Sequence of chain 1.A:
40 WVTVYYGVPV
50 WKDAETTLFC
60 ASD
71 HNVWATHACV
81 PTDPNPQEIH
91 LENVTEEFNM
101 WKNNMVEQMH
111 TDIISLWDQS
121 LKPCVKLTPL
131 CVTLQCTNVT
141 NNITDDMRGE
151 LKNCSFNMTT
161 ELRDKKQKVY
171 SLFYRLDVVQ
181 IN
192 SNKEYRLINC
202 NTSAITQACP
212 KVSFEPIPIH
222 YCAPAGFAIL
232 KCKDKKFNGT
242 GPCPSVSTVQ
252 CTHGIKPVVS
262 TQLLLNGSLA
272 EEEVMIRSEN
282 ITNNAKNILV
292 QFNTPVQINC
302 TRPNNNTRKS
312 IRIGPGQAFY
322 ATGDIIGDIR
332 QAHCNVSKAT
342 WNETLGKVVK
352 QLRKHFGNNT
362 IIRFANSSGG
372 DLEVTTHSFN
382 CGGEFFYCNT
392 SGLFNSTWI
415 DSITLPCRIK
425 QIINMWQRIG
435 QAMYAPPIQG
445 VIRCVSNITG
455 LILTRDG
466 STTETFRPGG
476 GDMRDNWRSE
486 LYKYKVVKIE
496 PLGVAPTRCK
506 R

A small-molecule ligand and the protein it binds are described below.
Small molecule (SMILES): CC(=O)N[C@@H]1[C@@H](O)[C@H](O)[C@@H](CO)O[C@H]1O

Binding-site contacts:
Ligand atom C2 contacts residue HIS334 of chain 1.A at 3.9 Å.
Ligand atom C8 contacts residue CYS301 of chain 1.A at 4.5 Å (hydrophobic).
Ligand atom C7 contacts residue ASN336 of chain 1.A at 3.4 Å.
Ligand atom N2 contacts residue ASN336 of chain 1.A at 2.7 Å (h-bond).
Ligand atom C1 contacts residue ASN336 of chain 1.A at 1.4 Å.
Ligand atom C3 contacts residue HIS334 of chain 1.A at 3.9 Å.
Ligand atom O7 contacts residue ASN300 of chain 1.A at 4.5 Å.
Ligand atom C8 contacts residue ASN300 of chain 1.A at 3.4 Å.
Ligand atom C2 contacts residue ASN336 of chain 1.A at 2.3 Å.
Ligand atom O3 contacts residue HIS334 of chain 1.A at 4.2 Å.
Ligand atom C7 contacts residue ASN300 of chain 1.A at 4.4 Å.
Ligand atom C3 contacts residue ASN336 of chain 1.A at 3.6 Å.
Ligand atom O5 contacts residue ASN336 of chain 1.A at 2.4 Å (h-bond).
Ligand atom C1 contacts residue THR418 of chain 1.A at 4.2 Å.
Ligand atom C1 contacts residue HIS334 of chain 1.A at 4.2 Å.
Ligand atom C8 contacts residue ASN336 of chain 1.A at 4.3 Å.
Ligand atom N2 contacts residue HIS334 of chain 1.A at 3.1 Å (h-bond).
Ligand atom O5 contacts residue THR418 of chain 1.A at 4.2 Å.
Ligand atom C7 contacts residue HIS334 of chain 1.A at 3.9 Å.
Ligand atom C8 contacts residue HIS334 of chain 1.A at 3.8 Å.
Ligand atom O7 contacts residue ASN336 of chain 1.A at 3.7 Å.
Ligand atom C4 contacts residue ASN336 of chain 1.A at 4.1 Å.
Ligand atom C8 contacts residue THR302 of chain 1.A at 3.6 Å.
Ligand atom C5 contacts residue ASN336 of chain 1.A at 3.6 Å.